This protein binds this small molecule.
Small molecule (SMILES): NCC(=O)O

Binding-site contacts:
Ligand atom N contacts residue MSE227 of chain 1.A at 4.3 Å.
Ligand atom N contacts residue PRO224 of chain 1.A at 4.1 Å.
Ligand atom N contacts residue PHE221 of chain 1.A at 3.3 Å (h-bond).
Ligand atom CA contacts residue ILE220 of chain 1.A at 4.5 Å (hydrophobic).
Ligand atom CA contacts residue ASP223 of chain 1.A at 3.5 Å.
Ligand atom C contacts residue PHE221 of chain 1.A at 3.6 Å (hydrophobic).
Ligand atom O contacts residue THR226 of chain 1.A at 3.5 Å (h-bond).
Ligand atom C contacts residue THR226 of chain 1.A at 3.2 Å.
Ligand atom N contacts residue GLY228 of chain 1.A at 4.4 Å.
Ligand atom OXT contacts residue THR226 of chain 1.A at 3.7 Å.
Ligand atom O contacts residue PHE221 of chain 1.A at 4.4 Å.
Ligand atom O contacts residue ASP223 of chain 1.A at 4.1 Å.
Ligand atom CA contacts residue MSE227 of chain 1.A at 4.3 Å.
Ligand atom OXT contacts residue PHE221 of chain 1.A at 4.0 Å.
Ligand atom C contacts residue ASP223 of chain 1.A at 4.3 Å.
Ligand atom CA contacts residue THR226 of chain 1.A at 2.9 Å.
Ligand atom N contacts residue THR226 of chain 1.A at 2.5 Å (h-bond).
Ligand atom CA contacts residue GLY228 of chain 1.A at 3.4 Å.
Ligand atom OXT contacts residue GLY228 of chain 1.A at 3.0 Å (h-bond).
Ligand atom OXT contacts residue MSE227 of chain 1.A at 3.8 Å.
Ligand atom CA contacts residue PHE221 of chain 1.A at 2.4 Å (hydrophobic).
Ligand atom C contacts residue GLY228 of chain 1.A at 3.6 Å.
Ligand atom O contacts residue THR222 of chain 1.A at 4.3 Å.
Ligand atom N contacts residue ILE220 of chain 1.A at 4.2 Å.
Ligand atom N contacts residue ASP223 of chain 1.A at 2.0 Å (salt-bridge).
Ligand atom C contacts residue MSE227 of chain 1.A at 4.2 Å.
Ligand atom N contacts residue THR222 of chain 1.A at 3.5 Å.
Ligand atom CA contacts residue THR222 of chain 1.A at 3.9 Å.

Sequence of chain 1.A:
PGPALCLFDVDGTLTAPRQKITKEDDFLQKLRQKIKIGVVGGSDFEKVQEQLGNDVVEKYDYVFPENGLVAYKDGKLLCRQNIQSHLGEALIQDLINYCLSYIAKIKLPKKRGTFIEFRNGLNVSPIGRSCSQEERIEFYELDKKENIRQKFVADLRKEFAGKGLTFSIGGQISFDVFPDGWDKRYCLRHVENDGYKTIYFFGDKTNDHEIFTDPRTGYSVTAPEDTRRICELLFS